A protein and the small-molecule ligand that binds it are described below.
Small molecule (SMILES): O=C(CCCCCn1ccnc1)N[C@@H](Cc1ccc([N+](=O)O)cc1)C(=O)N[C@@H](Cc1ccc(O)cc1)C(=O)O

Sequence of chain 1.A:
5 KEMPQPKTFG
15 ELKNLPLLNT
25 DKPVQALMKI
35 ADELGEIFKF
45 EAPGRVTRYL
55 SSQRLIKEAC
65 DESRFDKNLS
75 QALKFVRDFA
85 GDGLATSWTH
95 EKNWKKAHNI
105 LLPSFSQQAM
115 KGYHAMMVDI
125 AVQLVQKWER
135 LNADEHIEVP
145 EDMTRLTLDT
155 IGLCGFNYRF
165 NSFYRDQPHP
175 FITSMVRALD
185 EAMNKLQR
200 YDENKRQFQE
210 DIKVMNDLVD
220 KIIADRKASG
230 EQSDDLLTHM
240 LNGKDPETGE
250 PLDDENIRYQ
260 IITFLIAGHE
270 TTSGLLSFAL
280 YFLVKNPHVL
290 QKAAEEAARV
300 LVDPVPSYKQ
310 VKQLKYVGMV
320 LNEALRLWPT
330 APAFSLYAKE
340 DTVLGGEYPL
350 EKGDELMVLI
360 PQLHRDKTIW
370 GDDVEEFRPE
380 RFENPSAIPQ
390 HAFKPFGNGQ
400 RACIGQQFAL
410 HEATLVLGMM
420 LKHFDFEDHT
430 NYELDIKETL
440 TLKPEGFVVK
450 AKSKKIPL

Binding-site contacts:
Ligand atom N1 contacts residue GLN191 of chain 1.A at 3.6 Å.
Ligand atom O contacts residue MET356 of chain 1.A at 3.7 Å.
Ligand atom C33 contacts residue ALA330 of chain 1.A at 3.6 Å (hydrophobic).
Ligand atom O2 contacts residue LEU190 of chain 1.A at 3.7 Å.
Ligand atom OXT contacts residue GLN75 of chain 1.A at 2.8 Å (h-bond).
Ligand atom OXT contacts residue SER74 of chain 1.A at 3.5 Å.
Ligand atom C28 contacts residue LEU439 of chain 1.A at 3.6 Å (hydrophobic).
Ligand atom CB contacts residue TYR53 of chain 1.A at 3.6 Å (hydrophobic).
Ligand atom C contacts residue SER74 of chain 1.A at 3.7 Å.
Ligand atom O26 contacts residue ALA332 of chain 1.A at 3.5 Å.
Ligand atom O2 contacts residue MET187 of chain 1.A at 3.5 Å.
Ligand atom CZ contacts residue PRO27 of chain 1.A at 3.4 Å (hydrophobic).
Ligand atom CG contacts residue LEU22 of chain 1.A at 3.6 Å (hydrophobic).
Ligand atom CE1 contacts residue ARG49 of chain 1.A at 3.5 Å.
Ligand atom OH contacts residue ALA46 of chain 1.A at 3.2 Å.
Ligand atom CE2 contacts residue ARG49 of chain 1.A at 3.5 Å.
Ligand atom CE2 contacts residue PHE44 of chain 1.A at 3.7 Å (hydrophobic).
Ligand atom CE2 contacts residue PRO27 of chain 1.A at 3.5 Å (hydrophobic).
Ligand atom CD1 contacts residue LEU22 of chain 1.A at 3.5 Å (hydrophobic).
Ligand atom C contacts residue GLN75 of chain 1.A at 3.5 Å.
Ligand atom CE1 contacts residue PRO27 of chain 1.A at 3.5 Å (hydrophobic).
Ligand atom O1 contacts residue LEU22 of chain 1.A at 3.4 Å.
Ligand atom N1 contacts residue LEU190 of chain 1.A at 3.6 Å.
Ligand atom O contacts residue SER74 of chain 1.A at 3.6 Å.
Ligand atom CZ contacts residue ARG49 of chain 1.A at 3.3 Å.
Ligand atom C27 contacts residue LEU439 of chain 1.A at 3.6 Å (hydrophobic).
Ligand atom O contacts residue GLN75 of chain 1.A at 3.5 Å (h-bond).
Ligand atom OH contacts residue ARG49 of chain 1.A at 3.3 Å.
Ligand atom O contacts residue TYR53 of chain 1.A at 2.6 Å (h-bond).
Ligand atom CB contacts residue VAL28 of chain 1.A at 3.4 Å (hydrophobic).
Ligand atom O26 contacts residue MET356 of chain 1.A at 3.5 Å.
Ligand atom CD2 contacts residue TYR53 of chain 1.A at 3.3 Å (hydrophobic).
Ligand atom O1 contacts residue GLN191 of chain 1.A at 3.1 Å.
Ligand atom CE1 contacts residue LEU22 of chain 1.A at 3.7 Å (hydrophobic).
Ligand atom C contacts residue TYR53 of chain 1.A at 3.6 Å (hydrophobic).
Ligand atom OXT contacts residue ARG49 of chain 1.A at 3.0 Å (salt-bridge).
Ligand atom O1 contacts residue LEU190 of chain 1.A at 3.5 Å.
Ligand atom O2 contacts residue GLN191 of chain 1.A at 3.2 Å.
Ligand atom O contacts residue ALA76 of chain 1.A at 2.8 Å (h-bond).
Ligand atom CA contacts residue TYR53 of chain 1.A at 3.7 Å (hydrophobic).